Sequence of chain 1.PB:
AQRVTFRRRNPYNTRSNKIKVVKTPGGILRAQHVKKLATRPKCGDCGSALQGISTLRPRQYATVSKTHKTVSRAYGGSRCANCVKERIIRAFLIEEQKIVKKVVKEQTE

Binding-site contacts:
Ligand atom CZ contacts residue ALA62 of chain 1.PB at 4.3 Å (hydrophobic).
Ligand atom NH1 contacts residue ALA62 of chain 1.PB at 3.8 Å.
Ligand atom SD contacts residue LYS69 of chain 1.PB at 4.0 Å.

This small molecule binds to this protein.
Small molecule (SMILES): CSCC[C@H](N)C(=O)N[C@@H](CCCN=C(N)N)C(=O)N[C@@H](C)C(=O)N[C@@H](CCCN=C(N)N)C(=O)N[C@@H](CC1=CN=C2C=CC=CC12)C(=O)N[C@@H](CCCN=C(N)N)C(=O)N[C@@H](CCCCN)C(=O)N[C@@H](CCCCN)C(=O)N[C@@H](CCCN=C(N)N)C(=O)N[C@H](C(=O)N[C@@H](CCCN=C(N)N)C(=O)N[C@@H](CCCN=C(N)N)C(=O)N[C@@H](CC(C)C)C(=O)N[C@@H](CCCCN)C(=O)N[C@H](C=O)CCCN=C(N)N)[C@@H](C)O